Sequence of chain 2.A:
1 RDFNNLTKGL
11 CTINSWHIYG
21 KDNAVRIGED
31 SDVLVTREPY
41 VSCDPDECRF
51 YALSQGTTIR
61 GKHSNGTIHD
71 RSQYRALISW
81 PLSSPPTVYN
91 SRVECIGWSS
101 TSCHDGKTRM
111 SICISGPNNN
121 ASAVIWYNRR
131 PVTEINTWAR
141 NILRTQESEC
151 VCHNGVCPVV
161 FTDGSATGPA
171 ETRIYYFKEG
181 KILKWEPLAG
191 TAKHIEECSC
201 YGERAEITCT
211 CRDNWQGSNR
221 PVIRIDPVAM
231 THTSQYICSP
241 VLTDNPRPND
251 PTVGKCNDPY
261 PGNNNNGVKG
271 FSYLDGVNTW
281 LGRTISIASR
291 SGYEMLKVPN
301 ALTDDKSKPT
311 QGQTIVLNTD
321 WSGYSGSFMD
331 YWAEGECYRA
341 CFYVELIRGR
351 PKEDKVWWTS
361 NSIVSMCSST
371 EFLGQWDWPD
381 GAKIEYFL

Binding-site contacts:
Ligand atom C8 contacts residue ASN119 of chain 3.A at 3.6 Å.
Ligand atom C6 contacts residue PRO309 of chain 2.A at 3.6 Å (hydrophobic).
Ligand atom C6 contacts residue THR310 of chain 2.A at 3.6 Å.
Ligand atom O4 contacts residue ILE287 of chain 2.A at 3.3 Å.
Ligand atom C3 contacts residue GLY312 of chain 2.A at 3.1 Å.
Ligand atom O3 contacts residue ASP250 of chain 2.A at 2.9 Å (salt-bridge).
Ligand atom O5 contacts residue GLY374 of chain 2.A at 3.2 Å.
Ligand atom C6 contacts residue LEU373 of chain 2.A at 3.2 Å (hydrophobic).
Ligand atom C6 contacts residue GLN311 of chain 2.A at 3.6 Å.
Ligand atom O4 contacts residue ARG247 of chain 2.A at 3.1 Å (salt-bridge).
Ligand atom C6 contacts residue ILE285 of chain 2.A at 3.4 Å (hydrophobic).
Ligand atom O4 contacts residue ARG283 of chain 2.A at 3.6 Å.
Ligand atom O3 contacts residue ASN249 of chain 2.A at 2.7 Å (h-bond).
Ligand atom O3 contacts residue GLU294 of chain 2.A at 2.6 Å (salt-bridge).
Ligand atom C2 contacts residue ASN120 of chain 3.A at 2.4 Å.
Ligand atom N2 contacts residue ASN120 of chain 3.A at 2.9 Å (h-bond).
Ligand atom O5 contacts residue ASP250 of chain 2.A at 3.6 Å (salt-bridge).
Ligand atom O3 contacts residue GLN311 of chain 2.A at 3.1 Å.
Ligand atom O6 contacts residue LYS308 of chain 2.A at 2.8 Å (salt-bridge).
Ligand atom C1 contacts residue ASN120 of chain 3.A at 1.4 Å.
Ligand atom O6 contacts residue ASP250 of chain 2.A at 2.6 Å (salt-bridge).
Ligand atom O3 contacts residue GLY312 of chain 2.A at 2.8 Å (h-bond).
Ligand atom O5 contacts residue ARG283 of chain 2.A at 3.2 Å (salt-bridge).
Ligand atom O5 contacts residue ASN120 of chain 3.A at 2.3 Å (h-bond).
Ligand atom O2 contacts residue GLY312 of chain 2.A at 3.1 Å.
Ligand atom O2 contacts residue LEU296 of chain 2.A at 3.5 Å.
Ligand atom O3 contacts residue ARG283 of chain 2.A at 2.9 Å (salt-bridge).
Ligand atom C5 contacts residue ARG283 of chain 2.A at 3.6 Å.
Ligand atom O4 contacts residue GLU294 of chain 2.A at 2.9 Å (salt-bridge).
Ligand atom C8 contacts residue ARG140 of chain 3.A at 3.4 Å.
Ligand atom C3 contacts residue GLU294 of chain 2.A at 3.3 Å.
Ligand atom C6 contacts residue ASP250 of chain 2.A at 3.5 Å.
Ligand atom O6 contacts residue ILE285 of chain 2.A at 2.7 Å (h-bond).
Ligand atom C7 contacts residue ASN120 of chain 3.A at 3.5 Å.
Ligand atom O6 contacts residue THR310 of chain 2.A at 3.5 Å (h-bond).
Ligand atom C4 contacts residue GLU294 of chain 2.A at 3.5 Å.
Ligand atom O5 contacts residue GLN375 of chain 2.A at 3.3 Å (h-bond).
Ligand atom O6 contacts residue GLN375 of chain 2.A at 3.1 Å.
Ligand atom O2 contacts residue ASN249 of chain 2.A at 3.2 Å (h-bond).
Ligand atom N2 contacts residue ARG140 of chain 3.A at 3.3 Å (salt-bridge).

The small molecule below binds the protein below.
Small molecule (SMILES): CC(=O)N[C@H]1[C@H](O[C@H]2[C@H](O)[C@@H](NC(C)=O)CO[C@@H]2CO)O[C@H](CO)[C@@H](O[C@@H]2O[C@H](CO[C@H]3O[C@H](CO)[C@@H](O)[C@H](O)[C@@H]3O)[C@@H](O)[C@H](O[C@H]3O[C@H](CO)[C@@H](O)[C@H](O)[C@@H]3O[C@H]3O[C@H](CO)[C@@H](O)[C@H](O)[C@@H]3O[C@H]3O[C@H](CO)[C@@H](O)[C@H](O)[C@@H]3O)[C@@H]2O)[C@@H]1O

Sequence of chain 3.A:
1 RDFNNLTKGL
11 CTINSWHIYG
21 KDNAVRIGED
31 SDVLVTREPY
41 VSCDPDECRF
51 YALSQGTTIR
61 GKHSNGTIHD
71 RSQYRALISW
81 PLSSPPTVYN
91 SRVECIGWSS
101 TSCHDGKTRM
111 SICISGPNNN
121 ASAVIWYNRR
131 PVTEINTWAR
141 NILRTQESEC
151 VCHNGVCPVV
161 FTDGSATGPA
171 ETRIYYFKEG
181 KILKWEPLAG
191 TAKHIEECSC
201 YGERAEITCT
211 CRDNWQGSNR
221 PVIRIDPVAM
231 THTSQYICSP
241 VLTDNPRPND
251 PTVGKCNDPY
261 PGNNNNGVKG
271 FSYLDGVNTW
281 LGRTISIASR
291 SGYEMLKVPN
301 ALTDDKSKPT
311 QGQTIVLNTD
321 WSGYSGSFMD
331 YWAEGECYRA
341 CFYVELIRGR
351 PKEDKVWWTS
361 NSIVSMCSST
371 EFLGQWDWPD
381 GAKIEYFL